Sequence of chain 1.C:
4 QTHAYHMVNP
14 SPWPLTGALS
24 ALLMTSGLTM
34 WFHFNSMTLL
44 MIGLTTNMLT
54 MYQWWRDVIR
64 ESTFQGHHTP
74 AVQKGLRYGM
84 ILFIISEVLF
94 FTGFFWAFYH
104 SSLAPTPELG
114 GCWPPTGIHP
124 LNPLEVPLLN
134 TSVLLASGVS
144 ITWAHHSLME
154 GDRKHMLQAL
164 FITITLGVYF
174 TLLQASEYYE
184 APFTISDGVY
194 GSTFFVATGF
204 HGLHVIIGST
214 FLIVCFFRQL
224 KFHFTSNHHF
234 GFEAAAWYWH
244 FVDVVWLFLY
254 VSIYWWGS

Binding-site contacts:
Ligand atom C7 contacts residue SER261 of chain 1.C at 3.7 Å.
Ligand atom C2 contacts residue SER261 of chain 1.C at 4.0 Å.
Ligand atom C25 contacts residue VAL254 of chain 1.C at 4.3 Å (hydrophobic).
Ligand atom C10 contacts residue SER261 of chain 1.C at 3.6 Å.
Ligand atom C22 contacts residue TRP259 of chain 1.C at 4.1 Å (hydrophobic).
Ligand atom C6 contacts residue TRP259 of chain 1.C at 4.2 Å (hydrophobic).
Ligand atom C28 contacts residue VAL254 of chain 1.C at 4.1 Å (hydrophobic).
Ligand atom O49 contacts residue TRP258 of chain 1.C at 4.0 Å.
Ligand atom C8 contacts residue TRP116 of chain 1.C at 3.7 Å (hydrophobic).
Ligand atom C31 contacts residue TRP258 of chain 1.C at 4.2 Å (hydrophobic).
Ligand atom C3 contacts residue SER261 of chain 1.C at 3.8 Å.
Ligand atom C18 contacts residue TRP259 of chain 1.C at 3.6 Å (hydrophobic).
Ligand atom C19 contacts residue TRP258 of chain 1.C at 3.9 Å (hydrophobic).
Ligand atom O3 contacts residue PRO117 of chain 1.C at 3.6 Å.
Ligand atom C5 contacts residue SER261 of chain 1.C at 3.4 Å.
Ligand atom O5 contacts residue TRP259 of chain 1.C at 3.4 Å (h-bond).
Ligand atom O4 contacts residue PRO117 of chain 1.C at 3.4 Å.
Ligand atom C7 contacts residue PRO117 of chain 1.C at 4.0 Å (hydrophobic).
Ligand atom O3 contacts residue SER261 of chain 1.C at 2.7 Å (h-bond).
Ligand atom O16 contacts residue TRP258 of chain 1.C at 3.6 Å.
Ligand atom C25 contacts residue TRP258 of chain 1.C at 3.7 Å (hydrophobic).
Ligand atom O61 contacts residue SER261 of chain 1.C at 4.2 Å.
Ligand atom C22 contacts residue TRP258 of chain 1.C at 4.1 Å (hydrophobic).
Ligand atom C7 contacts residue TRP116 of chain 1.C at 3.0 Å (hydrophobic).
Ligand atom C57 contacts residue TRP259 of chain 1.C at 3.3 Å (hydrophobic).
Ligand atom C18 contacts residue TRP258 of chain 1.C at 3.9 Å (hydrophobic).
Ligand atom O61 contacts residue TRP259 of chain 1.C at 3.5 Å (h-bond).
Ligand atom C3 contacts residue TRP259 of chain 1.C at 4.2 Å (hydrophobic).
Ligand atom C5 contacts residue TRP116 of chain 1.C at 4.2 Å (hydrophobic).
Ligand atom O3 contacts residue TRP116 of chain 1.C at 4.3 Å.
Ligand atom C6 contacts residue TRP258 of chain 1.C at 3.7 Å (hydrophobic).
Ligand atom C4 contacts residue TRP258 of chain 1.C at 4.2 Å (hydrophobic).
Ligand atom O5 contacts residue TRP258 of chain 1.C at 3.9 Å.
Ligand atom C4 contacts residue SER261 of chain 1.C at 3.9 Å.
Ligand atom C4 contacts residue TRP259 of chain 1.C at 3.0 Å (hydrophobic).
Ligand atom C37 contacts residue VAL254 of chain 1.C at 4.3 Å (hydrophobic).
Ligand atom O2 contacts residue TRP116 of chain 1.C at 3.2 Å (h-bond).
Ligand atom O7 contacts residue SER261 of chain 1.C at 2.9 Å (h-bond).
Ligand atom O7 contacts residue TRP259 of chain 1.C at 4.3 Å.
Ligand atom O4 contacts residue TRP116 of chain 1.C at 2.5 Å (h-bond).

A protein and the small-molecule ligand that binds it are described below.
Small molecule (SMILES): CCCCCCCCCCO[C@@H]1O[C@H](CO)[C@@H](O[C@H]2O[C@H](CO)[C@@H](O)[C@H](O)[C@H]2O)[C@H](O)[C@H]1O